Binding-site contacts:
Ligand atom C7 contacts residue ASN12 of chain 50.C at 3.9 Å.
Ligand atom C5 contacts residue ASN12 of chain 50.C at 4.1 Å.
Ligand atom C2 contacts residue ASN12 of chain 50.C at 3.2 Å.
Ligand atom O7 contacts residue ASN12 of chain 50.C at 3.7 Å.
Ligand atom C1 contacts residue ASN12 of chain 50.C at 2.2 Å.
Ligand atom O5 contacts residue ASN12 of chain 50.C at 2.7 Å (h-bond).
Ligand atom N2 contacts residue ASN12 of chain 50.C at 3.8 Å.

A small-molecule ligand and the protein it binds are described below.
Small molecule (SMILES): CC(=O)N[C@H]1[C@H](O[C@H]2[C@H](O)[C@@H](NC(C)=O)CO[C@@H]2CO)O[C@H](CO)[C@@H](O)[C@@H]1O

Sequence of chain 50.C:
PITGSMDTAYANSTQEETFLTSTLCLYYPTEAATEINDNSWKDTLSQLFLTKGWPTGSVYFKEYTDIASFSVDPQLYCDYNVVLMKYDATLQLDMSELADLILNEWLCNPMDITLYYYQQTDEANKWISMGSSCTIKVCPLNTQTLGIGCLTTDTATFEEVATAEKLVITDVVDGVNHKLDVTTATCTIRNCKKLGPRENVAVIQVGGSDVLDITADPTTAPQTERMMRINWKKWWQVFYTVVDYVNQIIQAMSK